Binding-site contacts:
Ligand atom C2 contacts residue ASN220 of chain 1.A at 2.2 Å.
Ligand atom C7 contacts residue ASN220 of chain 1.A at 3.0 Å.
Ligand atom C3 contacts residue ASN220 of chain 1.A at 3.6 Å.
Ligand atom C1 contacts residue ASN220 of chain 1.A at 1.4 Å.
Ligand atom O7 contacts residue ASN220 of chain 1.A at 2.8 Å (h-bond).
Ligand atom N2 contacts residue ASN220 of chain 1.A at 2.6 Å (h-bond).
Ligand atom O5 contacts residue ASN220 of chain 1.A at 2.4 Å (h-bond).
Ligand atom C4 contacts residue ASN220 of chain 1.A at 4.1 Å.
Ligand atom C6 contacts residue HIS254 of chain 1.A at 4.3 Å.
Ligand atom C5 contacts residue ASN220 of chain 1.A at 3.6 Å.

Sequence of chain 1.A:
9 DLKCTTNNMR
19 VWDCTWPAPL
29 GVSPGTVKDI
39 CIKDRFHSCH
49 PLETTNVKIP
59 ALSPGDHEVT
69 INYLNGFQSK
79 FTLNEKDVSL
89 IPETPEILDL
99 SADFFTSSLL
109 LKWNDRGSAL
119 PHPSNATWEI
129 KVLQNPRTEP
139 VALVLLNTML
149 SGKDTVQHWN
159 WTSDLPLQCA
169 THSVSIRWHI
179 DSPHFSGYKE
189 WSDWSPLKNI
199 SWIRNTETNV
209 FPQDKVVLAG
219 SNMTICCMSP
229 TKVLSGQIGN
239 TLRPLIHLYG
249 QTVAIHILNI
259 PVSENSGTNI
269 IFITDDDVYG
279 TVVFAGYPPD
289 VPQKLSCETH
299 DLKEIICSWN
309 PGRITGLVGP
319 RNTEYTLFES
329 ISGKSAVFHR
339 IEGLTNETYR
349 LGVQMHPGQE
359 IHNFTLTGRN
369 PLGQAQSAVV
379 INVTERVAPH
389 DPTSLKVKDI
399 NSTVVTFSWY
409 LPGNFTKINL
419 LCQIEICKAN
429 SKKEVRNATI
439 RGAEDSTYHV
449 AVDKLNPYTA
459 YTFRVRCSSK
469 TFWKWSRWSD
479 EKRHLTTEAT

A protein and the small-molecule ligand that binds it are described below.
Small molecule (SMILES): CC(=O)N[C@H]1[C@H](O[C@H]2[C@H](O)[C@@H](NC(C)=O)CO[C@@H]2CO[C@@H]2O[C@@H](C)[C@@H](O)[C@@H](O)[C@@H]2O)O[C@H](CO)[C@@H](O)[C@@H]1O